Sequence of chain 1.C:
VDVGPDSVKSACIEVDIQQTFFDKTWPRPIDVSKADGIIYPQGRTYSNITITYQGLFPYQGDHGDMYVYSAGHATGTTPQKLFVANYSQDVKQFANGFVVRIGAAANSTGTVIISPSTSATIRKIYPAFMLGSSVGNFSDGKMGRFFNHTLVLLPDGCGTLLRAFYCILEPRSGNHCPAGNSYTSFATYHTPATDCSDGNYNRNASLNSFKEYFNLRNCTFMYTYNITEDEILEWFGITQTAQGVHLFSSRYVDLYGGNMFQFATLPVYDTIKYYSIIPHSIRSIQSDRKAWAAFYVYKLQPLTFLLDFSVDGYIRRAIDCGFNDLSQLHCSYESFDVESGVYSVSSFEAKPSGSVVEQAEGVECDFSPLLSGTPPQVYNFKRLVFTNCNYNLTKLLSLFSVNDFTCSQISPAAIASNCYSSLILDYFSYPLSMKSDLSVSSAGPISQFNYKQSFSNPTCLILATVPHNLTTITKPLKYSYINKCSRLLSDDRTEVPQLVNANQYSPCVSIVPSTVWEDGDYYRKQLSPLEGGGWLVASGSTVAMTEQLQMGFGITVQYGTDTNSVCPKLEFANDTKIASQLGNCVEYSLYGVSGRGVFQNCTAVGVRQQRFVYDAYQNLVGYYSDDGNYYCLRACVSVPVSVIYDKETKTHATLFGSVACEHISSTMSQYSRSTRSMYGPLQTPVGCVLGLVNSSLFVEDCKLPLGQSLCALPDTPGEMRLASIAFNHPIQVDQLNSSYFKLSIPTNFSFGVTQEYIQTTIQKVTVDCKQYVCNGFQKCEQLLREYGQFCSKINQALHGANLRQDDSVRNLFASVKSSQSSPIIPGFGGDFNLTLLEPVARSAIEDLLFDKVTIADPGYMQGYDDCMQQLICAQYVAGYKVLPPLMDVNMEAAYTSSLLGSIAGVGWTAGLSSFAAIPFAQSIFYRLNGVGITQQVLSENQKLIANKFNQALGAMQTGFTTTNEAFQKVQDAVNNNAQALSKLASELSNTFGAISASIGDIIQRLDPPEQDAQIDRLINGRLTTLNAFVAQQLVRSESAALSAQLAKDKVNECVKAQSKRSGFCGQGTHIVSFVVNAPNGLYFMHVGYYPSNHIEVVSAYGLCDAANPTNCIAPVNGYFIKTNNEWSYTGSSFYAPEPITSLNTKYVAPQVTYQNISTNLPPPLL

Binding-site contacts:
Ligand atom C7 contacts residue CYS1159 of chain 1.C at 4.1 Å (hydrophobic).
Ligand atom C4 contacts residue VAL1212 of chain 1.C at 3.7 Å (hydrophobic).
Ligand atom O7 contacts residue GLY1157 of chain 1.C at 4.4 Å.
Ligand atom O7 contacts residue GLN1215 of chain 1.C at 3.0 Å (h-bond).
Ligand atom O7 contacts residue VAL1212 of chain 1.C at 4.0 Å.
Ligand atom C8 contacts residue GLN1211 of chain 1.C at 4.4 Å.
Ligand atom C8 contacts residue ASP1160 of chain 1.C at 4.2 Å.
Ligand atom O7 contacts residue CYS1159 of chain 1.C at 3.5 Å.
Ligand atom O7 contacts residue GLN1211 of chain 1.C at 4.1 Å.
Ligand atom C7 contacts residue TYR1214 of chain 1.C at 4.0 Å (hydrophobic).
Ligand atom C2 contacts residue ASN1216 of chain 1.C at 2.5 Å.
Ligand atom O3 contacts residue GLN1211 of chain 1.C at 4.3 Å.
Ligand atom C8 contacts residue PRO1164 of chain 1.C at 4.1 Å (hydrophobic).
Ligand atom C2 contacts residue VAL1212 of chain 1.C at 4.0 Å (hydrophobic).
Ligand atom C7 contacts residue ASN1216 of chain 1.C at 3.2 Å.
Ligand atom C3 contacts residue VAL1212 of chain 1.C at 4.0 Å (hydrophobic).
Ligand atom O3 contacts residue VAL1212 of chain 1.C at 3.6 Å (h-bond).
Ligand atom C5 contacts residue ASN1216 of chain 1.C at 3.7 Å.
Ligand atom C4 contacts residue ASN1216 of chain 1.C at 4.2 Å.
Ligand atom O5 contacts residue ASN1216 of chain 1.C at 2.4 Å (h-bond).
Ligand atom C1 contacts residue ASN1216 of chain 1.C at 1.4 Å.
Ligand atom C7 contacts residue GLN1215 of chain 1.C at 3.7 Å.
Ligand atom N2 contacts residue TYR1214 of chain 1.C at 3.7 Å.
Ligand atom O7 contacts residue TYR1214 of chain 1.C at 3.1 Å.
Ligand atom N2 contacts residue ASN1216 of chain 1.C at 2.9 Å (h-bond).
Ligand atom C7 contacts residue GLN1211 of chain 1.C at 4.2 Å.
Ligand atom C8 contacts residue ASN1216 of chain 1.C at 3.2 Å.
Ligand atom C8 contacts residue CYS1159 of chain 1.C at 3.8 Å (hydrophobic).
Ligand atom O7 contacts residue ASN1216 of chain 1.C at 3.8 Å.
Ligand atom N2 contacts residue GLN1215 of chain 1.C at 4.0 Å.
Ligand atom C3 contacts residue ASN1216 of chain 1.C at 3.8 Å.

This small molecule binds to this protein.
Small molecule (SMILES): CC(=O)N[C@H]1[C@H](O[C@H]2[C@H](O)[C@@H](NC(C)=O)CO[C@@H]2CO)O[C@H](CO)[C@@H](O)[C@@H]1O